This protein binds this small molecule.
Small molecule (SMILES): COc1ccc(-c2ccc3nnc(C)n3n2)cc1OC

Sequence of chain 1.B:
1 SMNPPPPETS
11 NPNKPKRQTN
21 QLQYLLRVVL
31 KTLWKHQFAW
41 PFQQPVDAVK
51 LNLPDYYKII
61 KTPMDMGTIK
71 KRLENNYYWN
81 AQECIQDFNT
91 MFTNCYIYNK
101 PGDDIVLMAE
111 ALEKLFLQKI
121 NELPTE

Binding-site contacts:
Ligand atom C8 contacts residue LEU53 of chain 1.B at 4.0 Å (hydrophobic).
Ligand atom O18 contacts residue LEU51 of chain 1.B at 4.1 Å.
Ligand atom O14 contacts residue LEU51 of chain 1.B at 3.5 Å.
Ligand atom N15 contacts residue ASN99 of chain 1.B at 3.1 Å (h-bond).
Ligand atom C12 contacts residue ILE105 of chain 1.B at 4.2 Å (hydrophobic).
Ligand atom C10 contacts residue TRP40 of chain 1.B at 4.2 Å (hydrophobic).
Ligand atom N3 contacts residue PRO41 of chain 1.B at 4.0 Å.
Ligand atom C5 contacts residue LEU51 of chain 1.B at 3.8 Å (hydrophobic).
Ligand atom C12 contacts residue VAL46 of chain 1.B at 4.0 Å (hydrophobic).
Ligand atom C17 contacts residue PHE42 of chain 1.B at 3.5 Å (hydrophobic).
Ligand atom C2 contacts residue PRO41 of chain 1.B at 4.2 Å (hydrophobic).
Ligand atom N16 contacts residue TYR56 of chain 1.B at 4.3 Å.
Ligand atom C17 contacts residue PRO41 of chain 1.B at 4.0 Å (hydrophobic).
Ligand atom N7 contacts residue ILE105 of chain 1.B at 4.1 Å.
Ligand atom C13 contacts residue TRP40 of chain 1.B at 3.5 Å (hydrophobic).
Ligand atom C1 contacts residue LEU51 of chain 1.B at 4.0 Å (hydrophobic).
Ligand atom N7 contacts residue VAL46 of chain 1.B at 4.2 Å.
Ligand atom C4 contacts residue LEU51 of chain 1.B at 4.2 Å (hydrophobic).
Ligand atom C2 contacts residue LEU51 of chain 1.B at 3.5 Å (hydrophobic).
Ligand atom C6 contacts residue LEU51 of chain 1.B at 3.5 Å (hydrophobic).
Ligand atom C11 contacts residue ILE105 of chain 1.B at 4.1 Å (hydrophobic).
Ligand atom C20 contacts residue TRP40 of chain 1.B at 3.9 Å (hydrophobic).
Ligand atom N3 contacts residue ILE105 of chain 1.B at 4.2 Å.
Ligand atom C10 contacts residue LEU51 of chain 1.B at 3.8 Å (hydrophobic).
Ligand atom C11 contacts residue ASN99 of chain 1.B at 4.2 Å.
Ligand atom N15 contacts residue TYR98 of chain 1.B at 4.0 Å.
Ligand atom C10 contacts residue PRO41 of chain 1.B at 4.0 Å (hydrophobic).
Ligand atom C9 contacts residue LEU51 of chain 1.B at 3.5 Å (hydrophobic).
Ligand atom N16 contacts residue ILE105 of chain 1.B at 4.2 Å.
Ligand atom C9 contacts residue TRP40 of chain 1.B at 3.7 Å (hydrophobic).
Ligand atom O14 contacts residue TRP40 of chain 1.B at 3.8 Å.
Ligand atom C13 contacts residue LEU51 of chain 1.B at 3.8 Å (hydrophobic).
Ligand atom C4 contacts residue LEU53 of chain 1.B at 4.1 Å (hydrophobic).
Ligand atom O18 contacts residue TRP40 of chain 1.B at 3.4 Å.
Ligand atom C19 contacts residue LEU51 of chain 1.B at 4.0 Å (hydrophobic).
Ligand atom C6 contacts residue PRO41 of chain 1.B at 3.8 Å (hydrophobic).
Ligand atom N16 contacts residue ASN99 of chain 1.B at 3.6 Å (h-bond).
Ligand atom N15 contacts residue ILE105 of chain 1.B at 4.2 Å.
Ligand atom N16 contacts residue CYS95 of chain 1.B at 4.0 Å.
Ligand atom C17 contacts residue VAL46 of chain 1.B at 3.8 Å (hydrophobic).